Binding-site contacts:
Ligand atom OXT contacts residue THR155 of chain 2.C at 4.1 Å.
Ligand atom O contacts residue ASP21 of chain 2.C at 4.5 Å.
Ligand atom CE contacts residue PHE254 of chain 2.A at 4.1 Å (hydrophobic).
Ligand atom C contacts residue ARG270 of chain 2.A at 4.2 Å.
Ligand atom CG contacts residue THR155 of chain 2.C at 4.0 Å.
Ligand atom C contacts residue TRP217 of chain 2.A at 3.6 Å (hydrophobic).
Ligand atom OXT contacts residue TRP217 of chain 2.A at 4.2 Å.
Ligand atom OXT contacts residue PHE156 of chain 2.C at 4.2 Å.
Ligand atom SD contacts residue THR155 of chain 2.C at 3.9 Å.
Ligand atom CA contacts residue TRP217 of chain 2.A at 3.9 Å (hydrophobic).
Ligand atom C contacts residue SER269 of chain 2.A at 3.4 Å.
Ligand atom CB contacts residue LEU17 of chain 2.C at 4.0 Å (hydrophobic).
Ligand atom CE contacts residue ASP210 of chain 2.A at 3.4 Å.
Ligand atom CA contacts residue SER23 of chain 2.C at 3.5 Å.
Ligand atom N contacts residue SER23 of chain 2.C at 2.9 Å (h-bond).
Ligand atom SD contacts residue PHE213 of chain 2.A at 3.7 Å.
Ligand atom O contacts residue TRP217 of chain 2.A at 3.3 Å.
Ligand atom CA contacts residue ASP210 of chain 2.A at 3.5 Å.
Ligand atom N contacts residue TRP217 of chain 2.A at 3.8 Å.
Ligand atom CE contacts residue 5F11 of chain 2.I at 3.6 Å.
Ligand atom CB contacts residue SER23 of chain 2.C at 3.2 Å.
Ligand atom O contacts residue SER23 of chain 2.C at 4.0 Å.
Ligand atom CE contacts residue ASN215 of chain 2.A at 3.9 Å.
Ligand atom OXT contacts residue SER269 of chain 2.A at 2.9 Å (h-bond).
Ligand atom CE contacts residue PHE213 of chain 2.A at 4.5 Å (hydrophobic).
Ligand atom N contacts residue ASP210 of chain 2.A at 2.8 Å (salt-bridge).
Ligand atom N contacts residue ASP21 of chain 2.C at 3.0 Å (salt-bridge).
Ligand atom CB contacts residue PHE213 of chain 2.A at 4.3 Å (hydrophobic).
Ligand atom SD contacts residue 5F11 of chain 2.I at 3.3 Å (h-bond).
Ligand atom C contacts residue SER23 of chain 2.C at 4.1 Å.
Ligand atom CB contacts residue PHE156 of chain 2.C at 4.2 Å (hydrophobic).
Ligand atom CE contacts residue THR155 of chain 2.C at 4.1 Å.
Ligand atom N contacts residue ARG270 of chain 2.A at 4.2 Å.
Ligand atom CG contacts residue PHE156 of chain 2.C at 4.0 Å (hydrophobic).
Ligand atom CG contacts residue 5F11 of chain 2.I at 3.7 Å.
Ligand atom O contacts residue SER269 of chain 2.A at 3.1 Å (h-bond).
Ligand atom C contacts residue ASP210 of chain 2.A at 4.5 Å.
Ligand atom O contacts residue ARG270 of chain 2.A at 3.0 Å (salt-bridge).
Ligand atom CG contacts residue LEU17 of chain 2.C at 4.1 Å (hydrophobic).
Ligand atom CA contacts residue ASP21 of chain 2.C at 4.3 Å.

Sequence of chain 2.C:
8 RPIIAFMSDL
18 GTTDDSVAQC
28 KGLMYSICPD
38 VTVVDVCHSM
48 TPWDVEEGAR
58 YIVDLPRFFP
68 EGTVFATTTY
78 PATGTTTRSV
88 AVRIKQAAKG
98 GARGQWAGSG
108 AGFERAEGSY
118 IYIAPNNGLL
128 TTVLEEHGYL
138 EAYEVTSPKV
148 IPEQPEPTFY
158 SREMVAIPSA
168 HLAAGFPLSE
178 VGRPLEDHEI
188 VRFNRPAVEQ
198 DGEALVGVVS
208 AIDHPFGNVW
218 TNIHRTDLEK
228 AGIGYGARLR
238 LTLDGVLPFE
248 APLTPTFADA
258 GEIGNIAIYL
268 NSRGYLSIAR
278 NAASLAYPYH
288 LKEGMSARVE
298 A

Sequence of chain 2.A:
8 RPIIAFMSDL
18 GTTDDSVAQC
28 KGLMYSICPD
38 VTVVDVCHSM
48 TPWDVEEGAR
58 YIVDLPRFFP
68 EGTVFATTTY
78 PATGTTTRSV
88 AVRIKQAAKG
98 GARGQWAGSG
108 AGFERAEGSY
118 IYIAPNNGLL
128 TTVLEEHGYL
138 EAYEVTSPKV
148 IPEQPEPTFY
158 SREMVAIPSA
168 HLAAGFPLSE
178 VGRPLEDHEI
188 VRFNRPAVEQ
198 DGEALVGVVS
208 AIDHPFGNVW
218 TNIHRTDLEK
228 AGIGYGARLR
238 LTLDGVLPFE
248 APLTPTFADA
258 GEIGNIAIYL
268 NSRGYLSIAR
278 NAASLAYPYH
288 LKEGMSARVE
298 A

This protein binds this small molecule.
Small molecule (SMILES): CSCC[C@H](N)C(=O)O